Sequence of chain 1.B:
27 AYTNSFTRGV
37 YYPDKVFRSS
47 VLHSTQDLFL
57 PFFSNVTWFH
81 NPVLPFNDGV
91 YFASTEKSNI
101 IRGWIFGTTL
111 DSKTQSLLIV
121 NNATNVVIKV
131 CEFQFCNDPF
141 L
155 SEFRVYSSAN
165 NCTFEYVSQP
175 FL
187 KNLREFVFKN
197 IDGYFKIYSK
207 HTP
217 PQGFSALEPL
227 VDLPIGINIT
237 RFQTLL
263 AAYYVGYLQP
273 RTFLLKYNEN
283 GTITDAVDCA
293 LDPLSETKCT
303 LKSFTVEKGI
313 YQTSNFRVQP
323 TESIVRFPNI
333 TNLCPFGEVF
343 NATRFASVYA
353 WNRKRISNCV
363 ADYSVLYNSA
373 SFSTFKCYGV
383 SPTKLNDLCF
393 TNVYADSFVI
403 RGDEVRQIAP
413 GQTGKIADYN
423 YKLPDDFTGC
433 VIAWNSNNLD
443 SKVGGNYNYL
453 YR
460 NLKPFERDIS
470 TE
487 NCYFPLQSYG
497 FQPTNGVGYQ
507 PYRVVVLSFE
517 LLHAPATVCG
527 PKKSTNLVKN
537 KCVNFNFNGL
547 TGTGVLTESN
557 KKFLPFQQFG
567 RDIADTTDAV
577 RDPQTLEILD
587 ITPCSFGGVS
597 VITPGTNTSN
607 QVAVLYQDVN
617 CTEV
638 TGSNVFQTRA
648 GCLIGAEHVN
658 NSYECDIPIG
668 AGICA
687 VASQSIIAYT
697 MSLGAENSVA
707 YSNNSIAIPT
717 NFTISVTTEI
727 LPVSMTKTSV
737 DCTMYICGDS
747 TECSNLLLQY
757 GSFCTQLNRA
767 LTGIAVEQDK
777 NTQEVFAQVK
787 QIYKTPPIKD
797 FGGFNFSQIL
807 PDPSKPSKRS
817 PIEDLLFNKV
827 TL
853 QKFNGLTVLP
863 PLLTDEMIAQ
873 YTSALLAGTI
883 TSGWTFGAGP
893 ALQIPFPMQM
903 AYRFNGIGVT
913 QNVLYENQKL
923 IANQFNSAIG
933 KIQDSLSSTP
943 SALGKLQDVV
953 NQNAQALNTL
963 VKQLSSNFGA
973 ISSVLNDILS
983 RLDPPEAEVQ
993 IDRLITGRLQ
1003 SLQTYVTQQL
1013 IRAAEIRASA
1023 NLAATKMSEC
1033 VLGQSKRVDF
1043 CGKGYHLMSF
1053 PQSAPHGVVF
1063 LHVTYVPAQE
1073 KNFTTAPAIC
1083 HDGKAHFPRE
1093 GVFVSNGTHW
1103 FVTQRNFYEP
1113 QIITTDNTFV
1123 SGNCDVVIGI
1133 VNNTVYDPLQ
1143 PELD

The protein below binds the small molecule below.
Small molecule (SMILES): CC(=O)N[C@@H]1[C@@H](O)[C@H](O)[C@@H](CO)O[C@H]1O

Binding-site contacts:
Ligand atom C2 contacts residue ASN1098 of chain 1.B at 2.5 Å.
Ligand atom N2 contacts residue THR1100 of chain 1.B at 3.5 Å.
Ligand atom C1 contacts residue PHE1103 of chain 1.B at 4.3 Å (hydrophobic).
Ligand atom C4 contacts residue ASN1098 of chain 1.B at 4.3 Å.
Ligand atom N2 contacts residue ASN1098 of chain 1.B at 2.7 Å (h-bond).
Ligand atom C7 contacts residue THR1100 of chain 1.B at 4.4 Å.
Ligand atom C3 contacts residue ASN1098 of chain 1.B at 3.8 Å.
Ligand atom O7 contacts residue ASN1098 of chain 1.B at 4.3 Å.
Ligand atom C5 contacts residue PHE1103 of chain 1.B at 3.8 Å (hydrophobic).
Ligand atom C8 contacts residue THR1100 of chain 1.B at 4.3 Å.
Ligand atom C5 contacts residue HIS1101 of chain 1.B at 4.1 Å.
Ligand atom C2 contacts residue THR1100 of chain 1.B at 4.2 Å.
Ligand atom O5 contacts residue PHE1103 of chain 1.B at 3.7 Å.
Ligand atom C7 contacts residue ASN1098 of chain 1.B at 3.5 Å.
Ligand atom O4 contacts residue HIS1101 of chain 1.B at 4.2 Å.
Ligand atom C6 contacts residue PHE1103 of chain 1.B at 3.5 Å (hydrophobic).
Ligand atom C5 contacts residue ASN1098 of chain 1.B at 3.7 Å.
Ligand atom C1 contacts residue ASN1098 of chain 1.B at 1.5 Å.
Ligand atom O6 contacts residue PHE1103 of chain 1.B at 4.4 Å.
Ligand atom C1 contacts residue THR1100 of chain 1.B at 4.3 Å.
Ligand atom C3 contacts residue THR1100 of chain 1.B at 4.3 Å.
Ligand atom O5 contacts residue ASN1098 of chain 1.B at 2.4 Å (h-bond).
Ligand atom C8 contacts residue ASN1098 of chain 1.B at 3.7 Å.